Binding-site contacts:
Ligand atom N2 contacts residue PHE283 of chain 1.C at 3.4 Å.
Ligand atom N4 contacts residue GLN280 of chain 1.C at 3.2 Å (h-bond).
Ligand atom C18 contacts residue MET267 of chain 1.C at 3.4 Å (hydrophobic).
Ligand atom C10 contacts residue VAL232 of chain 1.C at 3.6 Å (hydrophobic).
Ligand atom C29 contacts residue GLU275 of chain 1.C at 3.5 Å.
Ligand atom C28 contacts residue PRO266 of chain 1.C at 3.7 Å (hydrophobic).
Ligand atom C10 contacts residue GLN280 of chain 1.C at 3.5 Å.
Ligand atom C27 contacts residue PRO266 of chain 1.C at 3.7 Å (hydrophobic).
Ligand atom C22 contacts residue MET267 of chain 1.C at 3.7 Å (hydrophobic).
Ligand atom C27 contacts residue MET267 of chain 1.C at 3.7 Å (hydrophobic).
Ligand atom C29 contacts residue VAL276 of chain 1.C at 3.5 Å (hydrophobic).
Ligand atom N4 contacts residue PHE283 of chain 1.C at 3.6 Å.
Ligand atom C10 contacts residue SER231 of chain 1.C at 3.7 Å.
Ligand atom N7 contacts residue ILE246 of chain 1.C at 3.6 Å.
Ligand atom C3 contacts residue PHE283 of chain 1.C at 3.6 Å (hydrophobic).
Ligand atom C1 contacts residue PHE283 of chain 1.C at 3.4 Å (hydrophobic).
Ligand atom C19 contacts residue MET267 of chain 1.C at 3.2 Å (hydrophobic).
Ligand atom C30 contacts residue TYR247 of chain 1.C at 3.1 Å (hydrophobic).
Ligand atom C22 contacts residue GLY279 of chain 1.C at 3.4 Å.
Ligand atom C28 contacts residue GLU275 of chain 1.C at 3.5 Å.
Ligand atom C18 contacts residue PHE283 of chain 1.C at 3.5 Å (hydrophobic).
Ligand atom C10 contacts residue ILE246 of chain 1.C at 3.6 Å (hydrophobic).
Ligand atom N20 contacts residue GLY279 of chain 1.C at 3.5 Å (h-bond).
Ligand atom C25 contacts residue MET267 of chain 1.C at 3.5 Å (hydrophobic).
Ligand atom C25 contacts residue GLY279 of chain 1.C at 3.3 Å.
Ligand atom C5 contacts residue PHE283 of chain 1.C at 3.4 Å (hydrophobic).
Ligand atom C26 contacts residue MET267 of chain 1.C at 3.7 Å (hydrophobic).
Ligand atom C21 contacts residue GLY279 of chain 1.C at 3.3 Å.
Ligand atom N23 contacts residue TYR247 of chain 1.C at 2.9 Å (h-bond).
Ligand atom N23 contacts residue MET267 of chain 1.C at 3.3 Å (h-bond).
Ligand atom C6 contacts residue PHE283 of chain 1.C at 3.5 Å (hydrophobic).
Ligand atom N2 contacts residue PHE250 of chain 1.C at 3.7 Å.
Ligand atom O17 contacts residue GLN280 of chain 1.C at 3.3 Å (h-bond).
Ligand atom N8 contacts residue ILE246 of chain 1.C at 3.5 Å.
Ligand atom C30 contacts residue MET267 of chain 1.C at 3.7 Å (hydrophobic).
Ligand atom C13 contacts residue LEU189 of chain 1.C at 3.7 Å (hydrophobic).
Ligand atom N20 contacts residue MET267 of chain 1.C at 3.7 Å.
Ligand atom C22 contacts residue TYR247 of chain 1.C at 3.6 Å (hydrophobic).
Ligand atom N7 contacts residue PHE283 of chain 1.C at 3.7 Å.
Ligand atom C3 contacts residue GLN280 of chain 1.C at 3.7 Å.

The small molecule below binds the protein below.
Small molecule (SMILES): Cn1cc(-c2ccccc2)nc1COc1nc(N2CCOCC2)c2cnn(C)c2n1

Sequence of chain 1.C:
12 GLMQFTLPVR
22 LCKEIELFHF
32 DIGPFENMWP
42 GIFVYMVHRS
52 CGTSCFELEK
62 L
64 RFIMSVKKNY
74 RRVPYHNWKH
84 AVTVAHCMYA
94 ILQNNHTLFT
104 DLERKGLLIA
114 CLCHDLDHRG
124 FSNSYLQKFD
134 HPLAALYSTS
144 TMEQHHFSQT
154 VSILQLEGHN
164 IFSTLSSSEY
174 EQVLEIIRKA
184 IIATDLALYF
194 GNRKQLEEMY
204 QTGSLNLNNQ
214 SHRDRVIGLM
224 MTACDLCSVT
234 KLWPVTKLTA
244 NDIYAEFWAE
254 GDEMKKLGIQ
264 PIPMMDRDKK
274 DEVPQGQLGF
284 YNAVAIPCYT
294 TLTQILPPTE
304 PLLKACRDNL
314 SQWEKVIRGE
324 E